Sequence of chain 1.A:
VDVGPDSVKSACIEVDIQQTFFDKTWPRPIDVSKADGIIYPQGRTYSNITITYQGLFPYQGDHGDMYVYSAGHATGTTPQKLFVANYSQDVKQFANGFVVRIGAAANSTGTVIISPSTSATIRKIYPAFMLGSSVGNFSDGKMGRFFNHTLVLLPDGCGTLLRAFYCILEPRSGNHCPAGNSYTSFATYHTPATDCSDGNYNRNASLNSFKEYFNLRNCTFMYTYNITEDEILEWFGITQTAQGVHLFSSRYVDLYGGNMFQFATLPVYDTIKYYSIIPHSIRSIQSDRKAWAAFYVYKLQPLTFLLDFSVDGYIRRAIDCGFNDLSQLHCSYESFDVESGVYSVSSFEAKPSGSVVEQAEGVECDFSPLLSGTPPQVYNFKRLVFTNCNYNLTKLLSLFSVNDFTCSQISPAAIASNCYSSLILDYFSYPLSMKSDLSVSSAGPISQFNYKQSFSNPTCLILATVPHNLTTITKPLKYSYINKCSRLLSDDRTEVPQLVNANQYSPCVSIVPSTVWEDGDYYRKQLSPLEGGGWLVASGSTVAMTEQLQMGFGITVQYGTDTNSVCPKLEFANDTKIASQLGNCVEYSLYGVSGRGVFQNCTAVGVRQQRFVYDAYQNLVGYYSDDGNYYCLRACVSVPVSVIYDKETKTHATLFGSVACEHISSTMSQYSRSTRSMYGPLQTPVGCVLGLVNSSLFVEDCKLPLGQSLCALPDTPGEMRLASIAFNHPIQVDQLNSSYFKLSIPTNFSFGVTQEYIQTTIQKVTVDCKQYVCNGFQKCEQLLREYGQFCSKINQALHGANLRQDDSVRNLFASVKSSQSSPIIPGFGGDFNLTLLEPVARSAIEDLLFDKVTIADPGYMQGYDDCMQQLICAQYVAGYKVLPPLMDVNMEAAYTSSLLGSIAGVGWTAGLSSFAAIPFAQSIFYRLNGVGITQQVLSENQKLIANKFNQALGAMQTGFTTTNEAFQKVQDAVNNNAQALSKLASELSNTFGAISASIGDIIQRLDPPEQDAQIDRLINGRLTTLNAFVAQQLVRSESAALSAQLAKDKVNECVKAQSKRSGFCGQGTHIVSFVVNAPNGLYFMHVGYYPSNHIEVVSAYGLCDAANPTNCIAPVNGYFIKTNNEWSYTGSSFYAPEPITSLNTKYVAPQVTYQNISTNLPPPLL

This small molecule binds to this protein.
Small molecule (SMILES): CC(=O)N[C@@H]1[C@@H](O)[C@H](O)[C@@H](CO)O[C@H]1O

Binding-site contacts:
Ligand atom C5 contacts residue ASN777 of chain 1.A at 3.7 Å.
Ligand atom C1 contacts residue ASN777 of chain 1.A at 1.4 Å.
Ligand atom C2 contacts residue ASN777 of chain 1.A at 2.5 Å.
Ligand atom O5 contacts residue ASN777 of chain 1.A at 2.4 Å (h-bond).
Ligand atom C7 contacts residue ASN777 of chain 1.A at 3.6 Å.
Ligand atom C3 contacts residue ASN777 of chain 1.A at 3.8 Å.
Ligand atom N2 contacts residue ASN777 of chain 1.A at 2.9 Å (h-bond).
Ligand atom O7 contacts residue ASN777 of chain 1.A at 3.9 Å.
Ligand atom C4 contacts residue ASN777 of chain 1.A at 4.2 Å.